A protein and the small-molecule ligand that binds it are described below.
Small molecule (SMILES): COCc1cc2cc(c1)C(=O)N[C@H]([C@H](O)CNCc1cccc(C(C)C)c1)C[C@H](C)CCCCCCCN2

Sequence of chain 1.A:
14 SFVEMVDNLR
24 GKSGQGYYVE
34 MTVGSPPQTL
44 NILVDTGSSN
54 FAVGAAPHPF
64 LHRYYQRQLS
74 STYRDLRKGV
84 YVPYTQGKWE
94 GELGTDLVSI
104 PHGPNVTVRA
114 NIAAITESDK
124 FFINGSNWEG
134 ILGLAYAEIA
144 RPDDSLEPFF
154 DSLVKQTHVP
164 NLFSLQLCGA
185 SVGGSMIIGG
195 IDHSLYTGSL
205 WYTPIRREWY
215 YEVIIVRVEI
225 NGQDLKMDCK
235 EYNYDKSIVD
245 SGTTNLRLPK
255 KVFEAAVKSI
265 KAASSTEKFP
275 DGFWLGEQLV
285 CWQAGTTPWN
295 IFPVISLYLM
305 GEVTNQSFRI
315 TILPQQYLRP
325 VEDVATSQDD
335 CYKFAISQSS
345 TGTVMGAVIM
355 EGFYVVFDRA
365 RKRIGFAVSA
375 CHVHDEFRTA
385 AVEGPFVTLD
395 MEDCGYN

Binding-site contacts:
Ligand atom C5 contacts residue GLY246 of chain 1.A at 3.7 Å.
Ligand atom C46 contacts residue SER341 of chain 1.A at 3.8 Å.
Ligand atom C34 contacts residue GLY246 of chain 1.A at 3.3 Å.
Ligand atom O45 contacts residue ARG251 of chain 1.A at 3.1 Å (salt-bridge).
Ligand atom C76 contacts residue THR88 of chain 1.A at 3.4 Å.
Ligand atom N63 contacts residue ASP244 of chain 1.A at 2.8 Å (salt-bridge).
Ligand atom C52 contacts residue TYR87 of chain 1.A at 3.6 Å (hydrophobic).
Ligand atom O58 contacts residue TYR87 of chain 1.A at 3.4 Å.
Ligand atom C65 contacts residue GLY50 of chain 1.A at 3.4 Å.
Ligand atom N63 contacts residue GLY50 of chain 1.A at 3.1 Å (h-bond).
Ligand atom C52 contacts residue GLN89 of chain 1.A at 3.5 Å.
Ligand atom C74 contacts residue THR88 of chain 1.A at 3.6 Å.
Ligand atom C80 contacts residue VAL85 of chain 1.A at 3.6 Å (hydrophobic).
Ligand atom C56 contacts residue ASP48 of chain 1.A at 3.7 Å.
Ligand atom C84 contacts residue ILE142 of chain 1.A at 3.7 Å (hydrophobic).
Ligand atom C46 contacts residue ARG251 of chain 1.A at 3.3 Å.
Ligand atom O51 contacts residue TYR87 of chain 1.A at 3.6 Å.
Ligand atom C25 contacts residue GLY27 of chain 1.A at 3.8 Å.
Ligand atom C60 contacts residue ASP244 of chain 1.A at 3.3 Å.
Ligand atom O58 contacts residue GLY50 of chain 1.A at 3.7 Å.
Ligand atom N1 contacts residue GLY246 of chain 1.A at 3.1 Å (h-bond).
Ligand atom O58 contacts residue ASP48 of chain 1.A at 2.7 Å (salt-bridge).
Ligand atom C3 contacts residue GLY246 of chain 1.A at 3.8 Å.
Ligand atom C37 contacts residue GLN89 of chain 1.A at 3.7 Å.
Ligand atom C65 contacts residue ASP244 of chain 1.A at 3.4 Å.
Ligand atom O51 contacts residue GLN89 of chain 1.A at 3.1 Å (h-bond).
Ligand atom N1 contacts residue THR247 of chain 1.A at 3.7 Å.
Ligand atom C69 contacts residue GLY50 of chain 1.A at 3.2 Å.
Ligand atom C5 contacts residue ASP48 of chain 1.A at 3.7 Å.
Ligand atom N31 contacts residue THR248 of chain 1.A at 3.3 Å (h-bond).
Ligand atom C19 contacts residue LEU46 of chain 1.A at 3.8 Å (hydrophobic).
Ligand atom C68 contacts residue GLY50 of chain 1.A at 3.7 Å.
Ligand atom C28 contacts residue GLY246 of chain 1.A at 3.5 Å.
Ligand atom C71 contacts residue TYR214 of chain 1.A at 3.7 Å (hydrophobic).
Ligand atom O51 contacts residue THR88 of chain 1.A at 3.4 Å (h-bond).
Ligand atom C22 contacts residue GLN28 of chain 1.A at 3.7 Å.
Ligand atom C28 contacts residue THR248 of chain 1.A at 3.5 Å.
Ligand atom C84 contacts residue GLY50 of chain 1.A at 3.8 Å.
Ligand atom C72 contacts residue PRO86 of chain 1.A at 3.7 Å (hydrophobic).
Ligand atom C69 contacts residue TYR214 of chain 1.A at 3.7 Å (hydrophobic).